This protein binds this small molecule.
Small molecule (SMILES): CC(=O)N[C@@H]1[C@@H](O)[C@H](O)[C@@H](CO)O[C@H]1O

Sequence of chain 1.A:
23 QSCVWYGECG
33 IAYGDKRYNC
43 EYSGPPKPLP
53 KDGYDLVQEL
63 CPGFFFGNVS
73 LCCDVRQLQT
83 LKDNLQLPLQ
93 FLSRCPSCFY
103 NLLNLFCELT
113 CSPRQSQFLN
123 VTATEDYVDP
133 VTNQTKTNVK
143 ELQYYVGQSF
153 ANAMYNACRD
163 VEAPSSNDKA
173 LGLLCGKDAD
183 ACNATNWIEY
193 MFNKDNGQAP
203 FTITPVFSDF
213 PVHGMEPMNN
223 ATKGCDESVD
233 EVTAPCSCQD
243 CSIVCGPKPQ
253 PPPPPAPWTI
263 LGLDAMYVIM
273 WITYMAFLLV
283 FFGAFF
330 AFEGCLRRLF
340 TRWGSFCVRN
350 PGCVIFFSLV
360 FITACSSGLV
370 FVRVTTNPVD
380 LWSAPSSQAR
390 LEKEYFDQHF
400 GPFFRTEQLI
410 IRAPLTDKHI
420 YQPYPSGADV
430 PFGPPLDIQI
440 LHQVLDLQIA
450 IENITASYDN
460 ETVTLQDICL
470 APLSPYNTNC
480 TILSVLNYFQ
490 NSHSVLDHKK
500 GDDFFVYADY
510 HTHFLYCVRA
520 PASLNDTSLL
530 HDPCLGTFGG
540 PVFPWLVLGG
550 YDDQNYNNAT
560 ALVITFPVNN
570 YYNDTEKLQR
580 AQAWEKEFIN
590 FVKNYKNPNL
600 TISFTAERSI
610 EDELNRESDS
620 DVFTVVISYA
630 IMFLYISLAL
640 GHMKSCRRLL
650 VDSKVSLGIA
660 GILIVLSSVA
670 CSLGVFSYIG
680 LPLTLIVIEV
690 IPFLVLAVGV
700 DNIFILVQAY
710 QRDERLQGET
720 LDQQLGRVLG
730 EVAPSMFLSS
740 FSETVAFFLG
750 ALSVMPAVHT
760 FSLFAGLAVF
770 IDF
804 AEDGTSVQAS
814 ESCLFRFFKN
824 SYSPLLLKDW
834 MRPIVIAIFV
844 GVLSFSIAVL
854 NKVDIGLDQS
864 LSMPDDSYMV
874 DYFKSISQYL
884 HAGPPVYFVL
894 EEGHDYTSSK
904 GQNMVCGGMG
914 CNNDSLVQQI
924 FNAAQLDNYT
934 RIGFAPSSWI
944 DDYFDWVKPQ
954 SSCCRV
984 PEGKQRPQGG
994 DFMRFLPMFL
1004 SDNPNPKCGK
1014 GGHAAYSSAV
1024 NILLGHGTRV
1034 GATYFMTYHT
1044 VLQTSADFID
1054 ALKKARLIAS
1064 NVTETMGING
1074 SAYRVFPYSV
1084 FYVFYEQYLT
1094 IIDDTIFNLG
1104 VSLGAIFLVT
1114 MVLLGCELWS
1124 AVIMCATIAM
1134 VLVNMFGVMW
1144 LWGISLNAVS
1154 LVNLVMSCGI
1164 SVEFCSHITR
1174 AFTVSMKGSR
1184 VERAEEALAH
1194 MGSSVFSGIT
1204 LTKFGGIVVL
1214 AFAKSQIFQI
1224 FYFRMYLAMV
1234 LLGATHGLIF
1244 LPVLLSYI

Binding-site contacts:
Ligand atom C7 contacts residue ASN122 of chain 1.A at 3.4 Å.
Ligand atom C1 contacts residue ASN122 of chain 1.A at 1.4 Å.
Ligand atom C3 contacts residue ASN122 of chain 1.A at 3.9 Å.
Ligand atom O6 contacts residue TYR147 of chain 1.A at 4.2 Å.
Ligand atom N2 contacts residue ASN122 of chain 1.A at 3.1 Å (h-bond).
Ligand atom O7 contacts residue ASN122 of chain 1.A at 3.3 Å (h-bond).
Ligand atom O5 contacts residue ASN122 of chain 1.A at 2.3 Å (h-bond).
Ligand atom C2 contacts residue ASN122 of chain 1.A at 2.7 Å.
Ligand atom C4 contacts residue ASN122 of chain 1.A at 4.3 Å.
Ligand atom O6 contacts residue GLN145 of chain 1.A at 4.2 Å.
Ligand atom C5 contacts residue ASN122 of chain 1.A at 3.5 Å.
Ligand atom C8 contacts residue ASN122 of chain 1.A at 4.0 Å.